Binding-site contacts:
Ligand atom O3 contacts residue LEU139 of chain 1.D at 3.6 Å (h-bond).
Ligand atom C3 contacts residue SER141 of chain 1.D at 4.1 Å.
Ligand atom O3 contacts residue THR120 of chain 1.D at 3.6 Å (h-bond).
Ligand atom C2 contacts residue SER141 of chain 1.D at 3.6 Å.
Ligand atom O1 contacts residue ASP142 of chain 1.D at 4.1 Å.
Ligand atom C2 contacts residue PHE183 of chain 1.C at 4.0 Å (hydrophobic).
Ligand atom O3 contacts residue THR118 of chain 1.D at 3.2 Å (h-bond).
Ligand atom O1 contacts residue SER141 of chain 1.D at 3.3 Å (h-bond).
Ligand atom C1 contacts residue SER141 of chain 1.D at 4.0 Å.
Ligand atom O3 contacts residue SER141 of chain 1.D at 3.5 Å (h-bond).
Ligand atom O3 contacts residue ILE140 of chain 1.D at 4.2 Å.
Ligand atom C3 contacts residue THR118 of chain 1.D at 4.2 Å.
Ligand atom O1 contacts residue THR118 of chain 1.D at 4.2 Å.
Ligand atom C1 contacts residue THR200 of chain 1.C at 4.2 Å.
Ligand atom C3 contacts residue THR120 of chain 1.D at 3.2 Å.
Ligand atom O3 contacts residue VAL119 of chain 1.D at 4.3 Å.
Ligand atom C1 contacts residue HIS181 of chain 1.C at 4.1 Å.

Sequence of chain 1.D:
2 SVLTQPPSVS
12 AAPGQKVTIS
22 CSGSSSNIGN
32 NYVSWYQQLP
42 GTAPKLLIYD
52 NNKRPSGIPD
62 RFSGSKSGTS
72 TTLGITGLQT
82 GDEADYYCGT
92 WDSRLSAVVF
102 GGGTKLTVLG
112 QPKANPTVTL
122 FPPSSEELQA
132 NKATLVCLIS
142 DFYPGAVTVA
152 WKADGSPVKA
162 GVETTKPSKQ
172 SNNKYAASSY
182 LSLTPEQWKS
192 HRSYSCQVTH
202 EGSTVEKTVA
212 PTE

The protein below binds the small molecule below.
Small molecule (SMILES): OCCCO

Sequence of chain 1.C:
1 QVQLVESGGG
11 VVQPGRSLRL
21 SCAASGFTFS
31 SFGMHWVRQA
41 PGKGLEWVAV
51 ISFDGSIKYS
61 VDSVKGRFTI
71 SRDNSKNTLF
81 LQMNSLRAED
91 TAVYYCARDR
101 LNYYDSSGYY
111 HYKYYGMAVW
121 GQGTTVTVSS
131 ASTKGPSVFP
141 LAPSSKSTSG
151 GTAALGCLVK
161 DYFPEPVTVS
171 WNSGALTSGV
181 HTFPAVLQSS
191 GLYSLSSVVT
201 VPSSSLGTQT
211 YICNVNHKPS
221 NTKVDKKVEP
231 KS